Sequence of chain 1.A:
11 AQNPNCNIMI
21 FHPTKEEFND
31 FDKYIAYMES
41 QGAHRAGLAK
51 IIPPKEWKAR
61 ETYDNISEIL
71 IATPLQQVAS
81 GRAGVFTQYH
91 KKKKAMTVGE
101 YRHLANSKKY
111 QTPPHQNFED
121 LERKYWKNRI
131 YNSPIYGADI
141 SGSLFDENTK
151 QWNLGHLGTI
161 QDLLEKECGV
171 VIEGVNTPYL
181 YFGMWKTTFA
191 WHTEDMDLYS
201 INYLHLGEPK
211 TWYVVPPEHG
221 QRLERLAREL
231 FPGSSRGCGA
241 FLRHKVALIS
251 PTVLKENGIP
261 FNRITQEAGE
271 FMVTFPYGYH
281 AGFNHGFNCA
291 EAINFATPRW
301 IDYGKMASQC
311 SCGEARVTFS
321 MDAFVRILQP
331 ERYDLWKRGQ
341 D

Binding-site contacts:
Ligand atom NAJ contacts residue EDO1 of chain 1.H at 3.0 Å (h-bond).
Ligand atom NAJ contacts residue NI1 of chain 1.K at 2.1 Å (h-bond).
Ligand atom NAJ contacts residue SER200 of chain 1.A at 3.0 Å (h-bond).
Ligand atom CAF contacts residue NI1 of chain 1.K at 4.3 Å.
Ligand atom NAB contacts residue TYR181 of chain 1.A at 4.0 Å.
Ligand atom CAG contacts residue PHE189 of chain 1.A at 4.2 Å (hydrophobic).
Ligand atom CAG contacts residue TRP212 of chain 1.A at 4.0 Å (hydrophobic).
Ligand atom CAG contacts residue HIS280 of chain 1.A at 3.5 Å.
Ligand atom OAH contacts residue NI1 of chain 1.K at 2.1 Å (h-bond).
Ligand atom NAI contacts residue TRP212 of chain 1.A at 3.8 Å.
Ligand atom CAE contacts residue PHE189 of chain 1.A at 3.6 Å (hydrophobic).
Ligand atom NAA contacts residue TYR181 of chain 1.A at 4.0 Å.
Ligand atom OAH contacts residue HIS192 of chain 1.A at 3.0 Å (h-bond).
Ligand atom CAE contacts residue LYS210 of chain 1.A at 4.2 Å.
Ligand atom NAI contacts residue NI1 of chain 1.K at 2.9 Å (h-bond).
Ligand atom NAI contacts residue EDO1 of chain 1.H at 3.7 Å.
Ligand atom NAA contacts residue TYR136 of chain 1.A at 3.6 Å.
Ligand atom CAG contacts residue HIS192 of chain 1.A at 4.1 Å.
Ligand atom CAF contacts residue ASN202 of chain 1.A at 3.9 Å.
Ligand atom NAB contacts residue PHE189 of chain 1.A at 3.8 Å.
Ligand atom NAB contacts residue TYR136 of chain 1.A at 2.6 Å (h-bond).
Ligand atom NAJ contacts residue HIS192 of chain 1.A at 4.2 Å.
Ligand atom NAI contacts residue HIS280 of chain 1.A at 3.7 Å.
Ligand atom NAD contacts residue LYS210 of chain 1.A at 3.2 Å.
Ligand atom NAB contacts residue LYS210 of chain 1.A at 4.1 Å.
Ligand atom CAF contacts residue PHE189 of chain 1.A at 3.8 Å (hydrophobic).
Ligand atom NAD contacts residue PHE189 of chain 1.A at 3.5 Å.
Ligand atom NAI contacts residue SER200 of chain 1.A at 3.9 Å.
Ligand atom NAC contacts residue PHE189 of chain 1.A at 3.6 Å.
Ligand atom NAA contacts residue PHE189 of chain 1.A at 3.5 Å.
Ligand atom CAG contacts residue NI1 of chain 1.K at 2.8 Å.
Ligand atom OAH contacts residue GLU194 of chain 1.A at 4.1 Å.
Ligand atom NAI contacts residue ASN202 of chain 1.A at 4.3 Å.
Ligand atom OAH contacts residue HIS280 of chain 1.A at 3.0 Å (h-bond).
Ligand atom NAJ contacts residue HIS280 of chain 1.A at 3.2 Å (h-bond).
Ligand atom OAH contacts residue PHE189 of chain 1.A at 3.8 Å.
Ligand atom NAJ contacts residue GLU194 of chain 1.A at 3.0 Å (salt-bridge).
Ligand atom NAD contacts residue TYR136 of chain 1.A at 3.4 Å (h-bond).
Ligand atom CAF contacts residue TRP212 of chain 1.A at 3.6 Å (hydrophobic).
Ligand atom NAI contacts residue GLU194 of chain 1.A at 4.2 Å.

This protein binds this small molecule.
Small molecule (SMILES): O=C(Cc1nn[nH]n1)N/N=C/c1ccc(Br)cc1